Sequence of chain 2.A:
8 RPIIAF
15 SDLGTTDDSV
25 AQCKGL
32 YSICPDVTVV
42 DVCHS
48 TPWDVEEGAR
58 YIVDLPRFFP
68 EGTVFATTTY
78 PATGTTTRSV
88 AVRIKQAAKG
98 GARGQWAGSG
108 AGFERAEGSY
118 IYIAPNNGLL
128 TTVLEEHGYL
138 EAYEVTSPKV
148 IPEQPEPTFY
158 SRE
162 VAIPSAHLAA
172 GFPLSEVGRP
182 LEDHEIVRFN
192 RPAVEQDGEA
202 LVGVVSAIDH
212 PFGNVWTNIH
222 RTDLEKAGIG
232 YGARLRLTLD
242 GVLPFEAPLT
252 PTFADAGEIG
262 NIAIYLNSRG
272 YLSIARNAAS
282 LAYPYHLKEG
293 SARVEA

Sequence of chain 2.C:
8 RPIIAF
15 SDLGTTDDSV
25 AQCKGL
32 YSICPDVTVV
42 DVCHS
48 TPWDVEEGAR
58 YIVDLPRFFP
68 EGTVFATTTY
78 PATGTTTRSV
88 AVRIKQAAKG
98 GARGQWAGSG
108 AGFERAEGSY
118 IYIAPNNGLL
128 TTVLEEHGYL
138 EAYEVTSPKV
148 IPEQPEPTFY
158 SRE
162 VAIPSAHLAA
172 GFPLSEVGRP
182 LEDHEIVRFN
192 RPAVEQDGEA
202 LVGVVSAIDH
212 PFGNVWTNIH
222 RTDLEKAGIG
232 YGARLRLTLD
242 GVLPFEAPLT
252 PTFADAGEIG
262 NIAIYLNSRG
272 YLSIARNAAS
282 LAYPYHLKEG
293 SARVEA

Binding-site contacts:
Ligand atom CE contacts residue THR155 of chain 2.C at 4.0 Å.
Ligand atom CE contacts residue PHE254 of chain 2.A at 4.3 Å (hydrophobic).
Ligand atom CA contacts residue PHE213 of chain 2.A at 4.3 Å (hydrophobic).
Ligand atom SD contacts residue 5FD1 of chain 2.H at 3.4 Å (h-bond).
Ligand atom C contacts residue SER269 of chain 2.A at 3.5 Å.
Ligand atom SD contacts residue PHE213 of chain 2.A at 3.6 Å.
Ligand atom CA contacts residue ASP21 of chain 2.C at 4.2 Å.
Ligand atom CE contacts residue ASP210 of chain 2.A at 3.4 Å.
Ligand atom CE contacts residue 5FD1 of chain 2.H at 4.1 Å.
Ligand atom O contacts residue ARG270 of chain 2.A at 2.7 Å (salt-bridge).
Ligand atom O contacts residue TRP217 of chain 2.A at 3.8 Å.
Ligand atom OXT contacts residue SER269 of chain 2.A at 2.8 Å (h-bond).
Ligand atom O contacts residue SER269 of chain 2.A at 3.4 Å (h-bond).
Ligand atom C contacts residue SER23 of chain 2.C at 3.8 Å.
Ligand atom CA contacts residue TRP217 of chain 2.A at 4.2 Å (hydrophobic).
Ligand atom CE contacts residue PHE213 of chain 2.A at 4.1 Å (hydrophobic).
Ligand atom OXT contacts residue ARG270 of chain 2.A at 4.1 Å.
Ligand atom CG contacts residue PHE156 of chain 2.C at 3.9 Å (hydrophobic).
Ligand atom N contacts residue ARG270 of chain 2.A at 4.3 Å.
Ligand atom CA contacts residue SER23 of chain 2.C at 3.5 Å.
Ligand atom CG contacts residue 5FD1 of chain 2.H at 3.9 Å.
Ligand atom SD contacts residue THR155 of chain 2.C at 3.5 Å (h-bond).
Ligand atom CG contacts residue LEU17 of chain 2.C at 4.2 Å (hydrophobic).
Ligand atom N contacts residue TRP217 of chain 2.A at 4.2 Å.
Ligand atom CB contacts residue SER23 of chain 2.C at 3.4 Å.
Ligand atom O contacts residue SER23 of chain 2.C at 3.3 Å (h-bond).
Ligand atom C contacts residue TRP217 of chain 2.A at 3.8 Å (hydrophobic).
Ligand atom CE contacts residue ASN215 of chain 2.A at 4.0 Å.
Ligand atom N contacts residue PHE213 of chain 2.A at 4.4 Å.
Ligand atom O contacts residue ASP21 of chain 2.C at 3.9 Å.
Ligand atom N contacts residue SER23 of chain 2.C at 2.9 Å (h-bond).
Ligand atom OXT contacts residue TRP217 of chain 2.A at 4.2 Å.
Ligand atom C contacts residue ARG270 of chain 2.A at 3.9 Å.
Ligand atom CB contacts residue LEU17 of chain 2.C at 4.0 Å (hydrophobic).
Ligand atom CA contacts residue ASP210 of chain 2.A at 3.6 Å.
Ligand atom CG contacts residue PHE213 of chain 2.A at 4.4 Å (hydrophobic).
Ligand atom N contacts residue ASP21 of chain 2.C at 2.9 Å (salt-bridge).
Ligand atom CB contacts residue PHE213 of chain 2.A at 3.9 Å (hydrophobic).
Ligand atom CG contacts residue THR155 of chain 2.C at 3.8 Å.
Ligand atom N contacts residue ASP210 of chain 2.A at 3.0 Å (salt-bridge).

This protein binds this small molecule.
Small molecule (SMILES): CSCC[C@H](N)C(=O)O